The protein below binds the small molecule below.
Small molecule (SMILES): C[C@@H]1CC[C@@]2(OC1)O[C@H]1C[C@H]3[C@@H]4CC=C5C[C@@H](OCC[C@H](CO)CO[C@@H]6O[C@H](CO)[C@@H](O[C@H]7O[C@H](CO)[C@@H](O)[C@H](O)[C@H]7O)[C@H](O)[C@H]6O)CC[C@]5(C)[C@H]4CC[C@]3(C)[C@H]1[C@@H]2C

Binding-site contacts:
Ligand atom O8 contacts residue ALA915 of chain 1.C at 3.9 Å.
Ligand atom O5 contacts residue ILE940 of chain 1.C at 3.3 Å.
Ligand atom O12 contacts residue TRP890 of chain 1.D at 3.0 Å (h-bond).
Ligand atom C23 contacts residue TYR897 of chain 1.D at 3.9 Å (hydrophobic).
Ligand atom C11 contacts residue YUV1 of chain 1.BA at 3.7 Å.
Ligand atom O13 contacts residue ASP889 of chain 1.D at 2.7 Å (salt-bridge).
Ligand atom C42 contacts residue MET917 of chain 1.C at 3.7 Å (hydrophobic).
Ligand atom O5 contacts residue ALA914 of chain 1.C at 3.7 Å.
Ligand atom O contacts residue YUV1 of chain 1.BA at 3.3 Å.
Ligand atom O2 contacts residue ASP889 of chain 1.D at 4.0 Å.
Ligand atom C3 contacts residue TYR900 of chain 1.D at 3.9 Å (hydrophobic).
Ligand atom C5 contacts residue YUV1 of chain 1.BA at 3.7 Å.
Ligand atom C42 contacts residue ALA915 of chain 1.C at 3.9 Å (hydrophobic).
Ligand atom C26 contacts residue LEU948 of chain 1.C at 3.9 Å (hydrophobic).
Ligand atom C39 contacts residue ALA915 of chain 1.C at 4.0 Å (hydrophobic).
Ligand atom O10 contacts residue ALA915 of chain 1.C at 2.6 Å (h-bond).
Ligand atom C20 contacts residue ILE947 of chain 1.C at 3.8 Å (hydrophobic).
Ligand atom O8 contacts residue ALA914 of chain 1.C at 3.6 Å (h-bond).
Ligand atom C18 contacts residue ILE947 of chain 1.C at 3.8 Å (hydrophobic).
Ligand atom C43 contacts residue YUV1 of chain 1.BA at 3.8 Å.
Ligand atom C16 contacts residue TRP944 of chain 1.C at 3.6 Å (hydrophobic).
Ligand atom C36 contacts residue ALA914 of chain 1.C at 3.8 Å (hydrophobic).
Ligand atom C32 contacts residue ASP889 of chain 1.D at 3.8 Å.
Ligand atom C13 contacts residue ASP889 of chain 1.D at 4.0 Å.
Ligand atom C14 contacts residue YUV1 of chain 1.BA at 3.7 Å.
Ligand atom O13 contacts residue TRP890 of chain 1.D at 3.6 Å.
Ligand atom C contacts residue LEU870 of chain 1.D at 3.9 Å (hydrophobic).
Ligand atom O1 contacts residue LEU896 of chain 1.D at 3.4 Å.
Ligand atom C11 contacts residue ASP889 of chain 1.D at 3.8 Å.
Ligand atom C11 contacts residue ARG893 of chain 1.D at 4.0 Å.
Ligand atom C12 contacts residue YUV1 of chain 1.BA at 4.0 Å.
Ligand atom C13 contacts residue YUV1 of chain 1.BA at 4.0 Å.
Ligand atom C15 contacts residue TRP944 of chain 1.C at 3.6 Å (hydrophobic).
Ligand atom C42 contacts residue ALA914 of chain 1.C at 3.2 Å (hydrophobic).
Ligand atom O8 contacts residue MET917 of chain 1.C at 2.5 Å (h-bond).
Ligand atom C7 contacts residue LEU896 of chain 1.D at 3.6 Å (hydrophobic).
Ligand atom C11 contacts residue PHE892 of chain 1.D at 3.8 Å (hydrophobic).
Ligand atom C2 contacts residue TYR900 of chain 1.D at 3.6 Å (hydrophobic).
Ligand atom C6 contacts residue LEU896 of chain 1.D at 3.9 Å (hydrophobic).
Ligand atom C10 contacts residue PHE892 of chain 1.D at 3.6 Å (hydrophobic).

Sequence of chain 1.D:
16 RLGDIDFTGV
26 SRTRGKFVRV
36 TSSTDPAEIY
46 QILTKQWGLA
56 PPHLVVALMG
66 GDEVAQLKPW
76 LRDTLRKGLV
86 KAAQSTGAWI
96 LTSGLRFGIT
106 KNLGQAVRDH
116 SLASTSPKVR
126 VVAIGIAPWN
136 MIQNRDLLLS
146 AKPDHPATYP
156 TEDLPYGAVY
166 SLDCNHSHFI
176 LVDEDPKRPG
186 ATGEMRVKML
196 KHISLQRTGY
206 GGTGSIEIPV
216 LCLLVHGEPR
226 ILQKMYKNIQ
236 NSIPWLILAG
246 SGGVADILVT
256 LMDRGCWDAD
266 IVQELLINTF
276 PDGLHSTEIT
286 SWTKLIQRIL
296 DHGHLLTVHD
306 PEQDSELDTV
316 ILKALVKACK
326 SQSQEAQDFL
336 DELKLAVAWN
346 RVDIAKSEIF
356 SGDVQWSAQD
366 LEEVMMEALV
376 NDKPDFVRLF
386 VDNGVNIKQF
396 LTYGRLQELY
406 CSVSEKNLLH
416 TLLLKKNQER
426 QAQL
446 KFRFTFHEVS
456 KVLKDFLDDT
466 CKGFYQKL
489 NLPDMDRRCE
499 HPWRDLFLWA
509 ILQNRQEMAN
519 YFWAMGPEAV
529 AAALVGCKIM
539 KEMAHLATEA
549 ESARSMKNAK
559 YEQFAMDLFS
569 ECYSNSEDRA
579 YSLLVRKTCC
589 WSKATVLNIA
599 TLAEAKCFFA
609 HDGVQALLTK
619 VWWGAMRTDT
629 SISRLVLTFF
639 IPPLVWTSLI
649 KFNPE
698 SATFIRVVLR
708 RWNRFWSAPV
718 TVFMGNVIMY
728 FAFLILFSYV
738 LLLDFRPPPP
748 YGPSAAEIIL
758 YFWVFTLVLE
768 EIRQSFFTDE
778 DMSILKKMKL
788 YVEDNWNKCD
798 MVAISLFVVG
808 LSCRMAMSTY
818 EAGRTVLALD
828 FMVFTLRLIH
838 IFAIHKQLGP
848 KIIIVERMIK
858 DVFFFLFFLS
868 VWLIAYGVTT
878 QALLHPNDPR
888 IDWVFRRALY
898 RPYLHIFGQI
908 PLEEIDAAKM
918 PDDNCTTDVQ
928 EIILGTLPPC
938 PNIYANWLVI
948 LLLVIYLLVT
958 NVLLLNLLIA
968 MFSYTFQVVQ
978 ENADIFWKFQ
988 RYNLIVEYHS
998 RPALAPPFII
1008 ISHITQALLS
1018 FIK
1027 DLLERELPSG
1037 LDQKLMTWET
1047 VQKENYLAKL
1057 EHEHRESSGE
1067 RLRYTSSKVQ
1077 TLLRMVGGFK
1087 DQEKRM

Sequence of chain 1.C:
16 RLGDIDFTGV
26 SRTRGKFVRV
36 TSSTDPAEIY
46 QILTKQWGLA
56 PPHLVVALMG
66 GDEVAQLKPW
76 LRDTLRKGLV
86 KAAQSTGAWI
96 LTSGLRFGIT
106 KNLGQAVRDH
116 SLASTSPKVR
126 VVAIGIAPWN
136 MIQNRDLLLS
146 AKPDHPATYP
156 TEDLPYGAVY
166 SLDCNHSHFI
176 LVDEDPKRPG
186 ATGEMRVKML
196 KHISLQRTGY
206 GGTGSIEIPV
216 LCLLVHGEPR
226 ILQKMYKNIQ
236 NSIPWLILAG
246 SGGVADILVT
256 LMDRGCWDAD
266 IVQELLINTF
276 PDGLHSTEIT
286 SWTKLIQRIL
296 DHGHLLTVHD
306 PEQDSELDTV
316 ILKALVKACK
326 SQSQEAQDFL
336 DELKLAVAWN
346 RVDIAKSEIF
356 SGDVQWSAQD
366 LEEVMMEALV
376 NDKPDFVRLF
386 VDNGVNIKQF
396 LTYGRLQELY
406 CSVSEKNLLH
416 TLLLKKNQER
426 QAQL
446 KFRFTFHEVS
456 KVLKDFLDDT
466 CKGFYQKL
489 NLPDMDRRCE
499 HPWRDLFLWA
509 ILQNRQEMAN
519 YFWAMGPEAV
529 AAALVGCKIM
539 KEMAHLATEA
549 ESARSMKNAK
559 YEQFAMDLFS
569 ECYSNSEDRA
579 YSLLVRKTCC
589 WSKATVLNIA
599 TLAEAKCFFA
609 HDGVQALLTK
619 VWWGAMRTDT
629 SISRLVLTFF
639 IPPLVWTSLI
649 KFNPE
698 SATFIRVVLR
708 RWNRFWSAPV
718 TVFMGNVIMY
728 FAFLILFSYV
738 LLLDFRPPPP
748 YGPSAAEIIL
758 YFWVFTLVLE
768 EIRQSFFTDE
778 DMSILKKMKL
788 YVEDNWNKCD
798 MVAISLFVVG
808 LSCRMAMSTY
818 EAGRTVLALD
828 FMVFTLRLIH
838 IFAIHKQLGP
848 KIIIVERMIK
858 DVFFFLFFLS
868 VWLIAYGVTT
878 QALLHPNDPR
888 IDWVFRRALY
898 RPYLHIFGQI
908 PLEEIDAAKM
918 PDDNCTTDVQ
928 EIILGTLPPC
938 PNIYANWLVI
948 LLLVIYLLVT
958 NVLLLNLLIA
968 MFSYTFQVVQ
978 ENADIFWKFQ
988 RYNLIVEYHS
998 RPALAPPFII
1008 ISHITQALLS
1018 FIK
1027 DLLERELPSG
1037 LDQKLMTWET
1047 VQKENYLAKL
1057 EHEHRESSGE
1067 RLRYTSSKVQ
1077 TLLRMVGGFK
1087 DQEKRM